Sequence of chain 1.B:
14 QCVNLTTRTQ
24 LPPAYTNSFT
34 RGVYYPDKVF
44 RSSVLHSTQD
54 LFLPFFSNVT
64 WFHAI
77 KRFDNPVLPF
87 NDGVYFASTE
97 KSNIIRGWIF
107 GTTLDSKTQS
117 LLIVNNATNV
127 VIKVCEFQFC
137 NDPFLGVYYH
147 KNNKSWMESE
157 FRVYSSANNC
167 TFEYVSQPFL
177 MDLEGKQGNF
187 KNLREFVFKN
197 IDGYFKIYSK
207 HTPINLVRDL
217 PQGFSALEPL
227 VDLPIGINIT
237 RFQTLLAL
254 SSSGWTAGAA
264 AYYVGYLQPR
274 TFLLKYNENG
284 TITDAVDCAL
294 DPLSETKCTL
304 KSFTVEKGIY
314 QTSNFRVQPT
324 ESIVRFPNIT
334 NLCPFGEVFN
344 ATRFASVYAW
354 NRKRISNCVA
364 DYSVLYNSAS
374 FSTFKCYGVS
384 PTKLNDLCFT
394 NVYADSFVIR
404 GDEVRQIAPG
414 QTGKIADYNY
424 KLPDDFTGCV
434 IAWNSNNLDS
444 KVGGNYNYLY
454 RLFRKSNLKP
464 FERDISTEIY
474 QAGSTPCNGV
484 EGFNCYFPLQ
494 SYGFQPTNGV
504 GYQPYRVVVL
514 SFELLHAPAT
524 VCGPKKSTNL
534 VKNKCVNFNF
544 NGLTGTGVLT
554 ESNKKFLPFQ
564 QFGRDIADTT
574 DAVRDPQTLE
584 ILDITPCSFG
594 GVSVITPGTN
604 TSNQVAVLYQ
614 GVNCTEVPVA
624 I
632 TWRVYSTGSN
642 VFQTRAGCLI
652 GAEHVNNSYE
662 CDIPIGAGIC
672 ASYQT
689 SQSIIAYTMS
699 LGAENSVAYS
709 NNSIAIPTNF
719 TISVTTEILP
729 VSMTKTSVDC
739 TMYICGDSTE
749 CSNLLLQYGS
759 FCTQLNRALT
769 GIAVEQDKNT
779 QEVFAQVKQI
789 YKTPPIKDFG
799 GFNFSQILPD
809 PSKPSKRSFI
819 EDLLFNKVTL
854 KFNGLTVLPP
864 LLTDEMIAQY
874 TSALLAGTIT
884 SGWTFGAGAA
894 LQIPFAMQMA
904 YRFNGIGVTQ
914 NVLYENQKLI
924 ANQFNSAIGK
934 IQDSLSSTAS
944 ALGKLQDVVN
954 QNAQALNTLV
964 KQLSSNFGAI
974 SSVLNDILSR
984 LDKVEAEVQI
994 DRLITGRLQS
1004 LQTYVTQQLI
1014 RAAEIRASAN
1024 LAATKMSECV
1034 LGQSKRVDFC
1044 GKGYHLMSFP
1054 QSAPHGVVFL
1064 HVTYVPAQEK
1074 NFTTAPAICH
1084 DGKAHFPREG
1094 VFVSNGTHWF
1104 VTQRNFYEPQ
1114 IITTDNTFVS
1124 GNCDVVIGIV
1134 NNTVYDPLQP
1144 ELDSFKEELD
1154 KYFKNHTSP

Binding-site contacts:
Ligand atom C1 contacts residue ASN1074 of chain 1.B at 1.4 Å.
Ligand atom C6 contacts residue ALA706 of chain 1.B at 3.7 Å (hydrophobic).
Ligand atom O7 contacts residue ASN1074 of chain 1.B at 3.5 Å (h-bond).
Ligand atom C8 contacts residue LYS1073 of chain 1.B at 3.9 Å.
Ligand atom C5 contacts residue ALA706 of chain 1.B at 3.6 Å (hydrophobic).
Ligand atom C5 contacts residue ASN1074 of chain 1.B at 3.7 Å.
Ligand atom C2 contacts residue ASN1074 of chain 1.B at 2.4 Å.
Ligand atom C7 contacts residue ASN1074 of chain 1.B at 3.4 Å.
Ligand atom O5 contacts residue ALA706 of chain 1.B at 4.0 Å.
Ligand atom C8 contacts residue GLU1072 of chain 1.B at 3.6 Å.
Ligand atom C4 contacts residue ASN1074 of chain 1.B at 4.2 Å.
Ligand atom C8 contacts residue ASN1074 of chain 1.B at 4.0 Å.
Ligand atom C3 contacts residue ASN1074 of chain 1.B at 3.8 Å.
Ligand atom N2 contacts residue ASN1074 of chain 1.B at 2.9 Å (h-bond).
Ligand atom O5 contacts residue ASN1074 of chain 1.B at 2.4 Å (h-bond).

The protein below binds the small molecule below.
Small molecule (SMILES): CC(=O)N[C@H]1[C@H](O[C@H]2[C@H](O)[C@@H](NC(C)=O)CO[C@@H]2CO[C@@H]2O[C@@H](C)[C@@H](O)[C@@H](O)[C@@H]2O)O[C@H](CO)[C@@H](O)[C@@H]1O